Sequence of chain 1.A:
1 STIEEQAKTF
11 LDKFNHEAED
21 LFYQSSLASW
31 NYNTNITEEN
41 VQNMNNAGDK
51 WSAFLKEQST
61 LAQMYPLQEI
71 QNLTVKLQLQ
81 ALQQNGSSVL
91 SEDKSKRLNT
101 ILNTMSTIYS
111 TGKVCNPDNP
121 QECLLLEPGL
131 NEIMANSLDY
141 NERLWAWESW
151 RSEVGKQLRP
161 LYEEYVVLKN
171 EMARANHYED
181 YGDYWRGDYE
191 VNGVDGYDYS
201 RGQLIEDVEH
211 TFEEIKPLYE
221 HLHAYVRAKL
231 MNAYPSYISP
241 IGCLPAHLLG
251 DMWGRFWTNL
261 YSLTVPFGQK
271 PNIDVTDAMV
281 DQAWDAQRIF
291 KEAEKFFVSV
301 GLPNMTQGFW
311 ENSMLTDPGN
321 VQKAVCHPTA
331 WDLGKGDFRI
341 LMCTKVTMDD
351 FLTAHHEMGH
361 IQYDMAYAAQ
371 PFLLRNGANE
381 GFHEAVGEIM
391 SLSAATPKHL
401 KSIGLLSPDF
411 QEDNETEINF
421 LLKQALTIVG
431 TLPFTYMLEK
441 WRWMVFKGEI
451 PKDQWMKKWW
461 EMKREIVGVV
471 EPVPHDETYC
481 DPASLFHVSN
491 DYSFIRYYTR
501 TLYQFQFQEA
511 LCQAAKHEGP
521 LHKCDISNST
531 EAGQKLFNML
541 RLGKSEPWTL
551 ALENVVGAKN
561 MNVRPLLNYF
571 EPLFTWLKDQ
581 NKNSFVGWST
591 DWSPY

Binding-site contacts:
Ligand atom C5 contacts residue GLU39 of chain 1.A at 4.5 Å.
Ligand atom C7 contacts residue GLU39 of chain 1.A at 3.6 Å.
Ligand atom C6 contacts residue GLU39 of chain 1.A at 4.1 Å.
Ligand atom C7 contacts residue GLN322 of chain 1.A at 4.4 Å.
Ligand atom C7 contacts residue ASN35 of chain 1.A at 3.6 Å.
Ligand atom C6 contacts residue THR37 of chain 1.A at 3.3 Å.
Ligand atom C5 contacts residue ASN35 of chain 1.A at 3.6 Å.
Ligand atom C5 contacts residue ASN40 of chain 1.A at 4.0 Å.
Ligand atom C1 contacts residue GLU39 of chain 1.A at 4.3 Å.
Ligand atom O6 contacts residue THR37 of chain 1.A at 3.0 Å (h-bond).
Ligand atom C6 contacts residue ASN40 of chain 1.A at 3.6 Å.
Ligand atom C2 contacts residue ASN35 of chain 1.A at 2.4 Å.
Ligand atom O6 contacts residue GLU39 of chain 1.A at 3.6 Å.
Ligand atom C4 contacts residue ASN35 of chain 1.A at 4.1 Å.
Ligand atom O5 contacts residue ASN35 of chain 1.A at 2.2 Å (h-bond).
Ligand atom N2 contacts residue GLU39 of chain 1.A at 3.7 Å.
Ligand atom N2 contacts residue ASN35 of chain 1.A at 2.9 Å (h-bond).
Ligand atom O7 contacts residue GLU39 of chain 1.A at 3.4 Å (salt-bridge).
Ligand atom C1 contacts residue THR37 of chain 1.A at 4.4 Å.
Ligand atom C5 contacts residue THR37 of chain 1.A at 4.0 Å.
Ligand atom C3 contacts residue ASN35 of chain 1.A at 3.8 Å.
Ligand atom C1 contacts residue ASN35 of chain 1.A at 1.4 Å.
Ligand atom O7 contacts residue ASN35 of chain 1.A at 3.9 Å.
Ligand atom O5 contacts residue ASN40 of chain 1.A at 3.0 Å (h-bond).
Ligand atom C1 contacts residue ASN40 of chain 1.A at 3.9 Å.
Ligand atom O5 contacts residue THR37 of chain 1.A at 3.9 Å.
Ligand atom C8 contacts residue GLN322 of chain 1.A at 3.3 Å.
Ligand atom O6 contacts residue ASN40 of chain 1.A at 4.4 Å.

This small molecule binds to this protein.
Small molecule (SMILES): CC(=O)N[C@H]1[C@H](O[C@H]2[C@H](O)[C@@H](NC(C)=O)CO[C@@H]2CO)O[C@H](CO)[C@@H](O[C@@H]2O[C@H](CO)[C@@H](O)[C@H](O)[C@@H]2O)[C@@H]1O